Sequence of chain 1.A:
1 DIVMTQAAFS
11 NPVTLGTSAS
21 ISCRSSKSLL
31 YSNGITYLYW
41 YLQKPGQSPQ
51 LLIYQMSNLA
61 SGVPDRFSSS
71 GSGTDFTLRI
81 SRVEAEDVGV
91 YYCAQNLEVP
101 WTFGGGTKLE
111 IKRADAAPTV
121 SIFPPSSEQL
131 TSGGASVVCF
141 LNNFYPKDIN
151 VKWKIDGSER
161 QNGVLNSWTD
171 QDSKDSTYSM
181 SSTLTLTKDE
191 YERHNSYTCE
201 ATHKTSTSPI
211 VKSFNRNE

Sequence of chain 1.C:
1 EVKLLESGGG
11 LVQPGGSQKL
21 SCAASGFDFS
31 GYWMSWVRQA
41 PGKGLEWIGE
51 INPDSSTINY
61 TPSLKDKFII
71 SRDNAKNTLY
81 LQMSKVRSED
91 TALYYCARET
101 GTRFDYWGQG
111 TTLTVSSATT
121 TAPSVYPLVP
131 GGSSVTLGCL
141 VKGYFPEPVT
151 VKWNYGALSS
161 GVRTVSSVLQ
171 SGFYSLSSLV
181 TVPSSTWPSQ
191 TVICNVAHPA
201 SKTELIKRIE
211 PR

Binding-site contacts:
Ligand atom C2 contacts residue THR100 of chain 1.C at 3.6 Å.
Ligand atom C7 contacts residue TYR31 of chain 1.A at 3.8 Å (hydrophobic).
Ligand atom C6 contacts residue GLY101 of chain 1.C at 3.6 Å.
Ligand atom O6 contacts residue ASN59 of chain 1.C at 3.8 Å.
Ligand atom C6 contacts residue GLU50 of chain 1.C at 3.2 Å.
Ligand atom O1 contacts residue LEU97 of chain 1.D at 3.8 Å.
Ligand atom CM contacts residue TYR31 of chain 1.A at 3.1 Å (hydrophobic).
Ligand atom C5 contacts residue TRP33 of chain 1.C at 3.8 Å (hydrophobic).
Ligand atom C2 contacts residue ASN96 of chain 1.D at 3.5 Å.
Ligand atom C1 contacts residue TYR37 of chain 1.D at 3.8 Å (hydrophobic).
Ligand atom C6 contacts residue TRP33 of chain 1.C at 3.7 Å (hydrophobic).
Ligand atom O6 contacts residue ASN33 of chain 1.A at 3.8 Å.
Ligand atom C4 contacts residue TRP33 of chain 1.C at 3.7 Å (hydrophobic).
Ligand atom C5 contacts residue ASN96 of chain 1.D at 3.8 Å.
Ligand atom O2 contacts residue TRP101 of chain 1.D at 2.9 Å (h-bond).
Ligand atom O4 contacts residue GLN55 of chain 1.D at 2.9 Å (h-bond).
Ligand atom O6 contacts residue GLU50 of chain 1.C at 2.5 Å (salt-bridge).
Ligand atom C6 contacts residue TYR39 of chain 1.D at 3.8 Å (hydrophobic).
Ligand atom O2 contacts residue THR100 of chain 1.C at 3.2 Å (h-bond).
Ligand atom C4 contacts residue ASN96 of chain 1.D at 3.7 Å.
Ligand atom N2 contacts residue LEU97 of chain 1.D at 3.8 Å.
Ligand atom C3 contacts residue GLU50 of chain 1.C at 3.5 Å.
Ligand atom O5 contacts residue ASN96 of chain 1.D at 3.1 Å (h-bond).
Ligand atom C1 contacts residue ASN96 of chain 1.D at 3.3 Å.
Ligand atom C8 contacts residue LEU97 of chain 1.D at 3.5 Å (hydrophobic).
Ligand atom O3 contacts residue THR100 of chain 1.C at 3.1 Å (h-bond).
Ligand atom C2 contacts residue GLU50 of chain 1.C at 3.5 Å.
Ligand atom O2 contacts residue GLU50 of chain 1.C at 2.7 Å (salt-bridge).
Ligand atom C6 contacts residue ASN96 of chain 1.D at 3.7 Å.
Ligand atom O1 contacts residue TYR31 of chain 1.A at 3.0 Å (h-bond).
Ligand atom CM contacts residue LEU97 of chain 1.D at 3.3 Å (hydrophobic).
Ligand atom O4 contacts residue ASN96 of chain 1.D at 3.0 Å (h-bond).
Ligand atom O3 contacts residue GLU99 of chain 1.C at 3.6 Å.
Ligand atom O5 contacts residue TYR39 of chain 1.D at 3.6 Å.
Ligand atom O7 contacts residue TYR31 of chain 1.A at 3.2 Å (h-bond).
Ligand atom CM contacts residue GLU98 of chain 1.D at 3.7 Å.
Ligand atom C6 contacts residue THR100 of chain 1.C at 3.6 Å.
Ligand atom N2 contacts residue ASN96 of chain 1.D at 3.1 Å (h-bond).
Ligand atom O5 contacts residue GLN55 of chain 1.D at 3.6 Å (h-bond).
Ligand atom C3 contacts residue ASN96 of chain 1.D at 3.5 Å.

Sequence of chain 1.D:
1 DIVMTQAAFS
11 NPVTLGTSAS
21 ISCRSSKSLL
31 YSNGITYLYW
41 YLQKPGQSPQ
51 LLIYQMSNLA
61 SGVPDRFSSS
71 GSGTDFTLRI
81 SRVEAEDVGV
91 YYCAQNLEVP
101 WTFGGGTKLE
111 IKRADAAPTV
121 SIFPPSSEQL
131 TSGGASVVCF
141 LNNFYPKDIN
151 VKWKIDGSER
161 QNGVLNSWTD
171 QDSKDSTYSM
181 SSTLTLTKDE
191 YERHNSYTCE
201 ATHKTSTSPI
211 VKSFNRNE

The protein below binds the small molecule below.
Small molecule (SMILES): CO[C@@H]1O[C@H](CO)[C@@H](O[C@@H]2O[C@H](CO)[C@H](O)[C@H](O)[C@H]2O)[C@H](O[C@@H]2O[C@@H](C)[C@@H](O)[C@@H](O)[C@@H]2O)[C@H]1NC(C)=O